Binding-site contacts:
Ligand atom CAH contacts residue PHE145 of chain 1.B at 3.8 Å (hydrophobic).
Ligand atom CAA contacts residue ASP108 of chain 1.B at 3.1 Å.
Ligand atom NAR contacts residue GLY103 of chain 1.B at 3.1 Å (h-bond).
Ligand atom C2 contacts residue ASP99 of chain 1.B at 3.9 Å.
Ligand atom CAL contacts residue ASN112 of chain 1.B at 3.8 Å.
Ligand atom CAK contacts residue GLY103 of chain 1.B at 3.7 Å.
Ligand atom CAA contacts residue GLY103 of chain 1.B at 3.2 Å.
Ligand atom CLAG contacts residue MET104 of chain 1.B at 3.6 Å.
Ligand atom CAM contacts residue ASN112 of chain 1.B at 3.2 Å.
Ligand atom C4 contacts residue ALA61 of chain 1.B at 3.7 Å (hydrophobic).
Ligand atom C5 contacts residue MET104 of chain 1.B at 3.7 Å (hydrophobic).
Ligand atom CLAG contacts residue ILE194 of chain 1.B at 3.6 Å.
Ligand atom N3 contacts residue THR192 of chain 1.B at 3.4 Å (h-bond).
Ligand atom CLAF contacts residue PHE145 of chain 1.B at 3.8 Å.
Ligand atom OAE contacts residue MET104 of chain 1.B at 3.9 Å.
Ligand atom SAT contacts residue ILE102 of chain 1.B at 3.6 Å.
Ligand atom CAU contacts residue ASN112 of chain 1.B at 3.9 Å.
Ligand atom C4 contacts residue THR192 of chain 1.B at 3.9 Å.
Ligand atom NAD contacts residue ASP99 of chain 1.B at 2.9 Å (salt-bridge).
Ligand atom CAA contacts residue ILE102 of chain 1.B at 3.6 Å (hydrophobic).
Ligand atom CAK contacts residue ASP108 of chain 1.B at 3.6 Å.
Ligand atom CAB contacts residue ILE116 of chain 1.B at 3.4 Å (hydrophobic).
Ligand atom CAO contacts residue GLY142 of chain 1.B at 3.6 Å.
Ligand atom OAE contacts residue ASN112 of chain 1.B at 3.0 Å (h-bond).
Ligand atom NAR contacts residue ILE102 of chain 1.B at 3.6 Å.
Ligand atom CAU contacts residue MET104 of chain 1.B at 3.5 Å (hydrophobic).
Ligand atom CAJ contacts residue ASN112 of chain 1.B at 3.9 Å.
Ligand atom CLAF contacts residue ILE116 of chain 1.B at 3.4 Å.
Ligand atom SAT contacts residue GLY103 of chain 1.B at 3.6 Å (h-bond).
Ligand atom OAS contacts residue GLY142 of chain 1.B at 3.7 Å.
Ligand atom CAZ contacts residue MET104 of chain 1.B at 3.5 Å (hydrophobic).
Ligand atom CAA contacts residue ASN161 of chain 1.B at 3.5 Å.
Ligand atom NAR contacts residue MET104 of chain 1.B at 3.8 Å.
Ligand atom CAB contacts residue ASN112 of chain 1.B at 3.3 Å.
Ligand atom N3 contacts residue ALA61 of chain 1.B at 3.4 Å.
Ligand atom NBE contacts residue ASN112 of chain 1.B at 3.6 Å (h-bond).
Ligand atom NAD contacts residue THR192 of chain 1.B at 3.8 Å.
Ligand atom N1 contacts residue ASN57 of chain 1.B at 3.9 Å.
Ligand atom CAJ contacts residue MET104 of chain 1.B at 3.7 Å (hydrophobic).
Ligand atom SAT contacts residue ALA61 of chain 1.B at 3.9 Å.

Sequence of chain 1.B:
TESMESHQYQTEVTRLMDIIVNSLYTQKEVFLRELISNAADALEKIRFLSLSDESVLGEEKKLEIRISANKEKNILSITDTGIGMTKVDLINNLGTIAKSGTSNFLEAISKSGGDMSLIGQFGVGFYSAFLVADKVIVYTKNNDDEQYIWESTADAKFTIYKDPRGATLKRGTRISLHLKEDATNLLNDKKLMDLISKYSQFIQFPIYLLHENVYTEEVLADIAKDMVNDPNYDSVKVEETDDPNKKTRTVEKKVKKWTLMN

This protein binds this small molecule.
Small molecule (SMILES): CCNC(=O)c1cc2c(-c3cc(OCCN(CC)CC)c(Cl)cc3Cl)nc(N)nc2s1